Binding-site contacts:
Ligand atom C22 contacts residue HEM1 of chain 1.C at 3.6 Å.
Ligand atom C09 contacts residue VAL271 of chain 1.A at 3.5 Å (hydrophobic).
Ligand atom C02 contacts residue HEM1 of chain 1.C at 3.6 Å.
Ligand atom N22 contacts residue HEM1 of chain 1.C at 3.0 Å (h-bond).
Ligand atom C08 contacts residue HEM1 of chain 1.C at 3.4 Å.
Ligand atom C13 contacts residue HEM1 of chain 1.C at 3.1 Å.
Ligand atom N02 contacts residue TRP291 of chain 1.A at 2.7 Å (h-bond).
Ligand atom C07 contacts residue PHE288 of chain 1.A at 3.8 Å (hydrophobic).
Ligand atom C12 contacts residue GLN182 of chain 1.A at 3.4 Å.
Ligand atom C02 contacts residue PRO269 of chain 1.A at 3.9 Å (hydrophobic).
Ligand atom C12 contacts residue HEM1 of chain 1.C at 3.4 Å.
Ligand atom C12 contacts residue ARG300 of chain 1.A at 3.5 Å.
Ligand atom N11 contacts residue GLN182 of chain 1.A at 3.8 Å.
Ligand atom C03 contacts residue PRO269 of chain 1.A at 3.8 Å (hydrophobic).
Ligand atom N21 contacts residue HEM1 of chain 1.C at 2.6 Å (h-bond).
Ligand atom C23 contacts residue VAL40 of chain 1.A at 3.6 Å (hydrophobic).
Ligand atom N11 contacts residue ARG300 of chain 1.A at 3.6 Å.
Ligand atom N01 contacts residue HEM1 of chain 1.C at 3.8 Å.
Ligand atom C06 contacts residue GLU296 of chain 1.A at 3.4 Å.
Ligand atom C02 contacts residue TRP291 of chain 1.A at 3.8 Å (hydrophobic).
Ligand atom C07 contacts residue HEM1 of chain 1.C at 3.5 Å.
Ligand atom N01 contacts residue GLU296 of chain 1.A at 2.5 Å (salt-bridge).
Ligand atom C18 contacts residue HEM1 of chain 1.C at 3.4 Å.
Ligand atom C15 contacts residue HEM1 of chain 1.C at 3.2 Å.
Ligand atom C23 contacts residue LEU41 of chain 1.A at 3.6 Å (hydrophobic).
Ligand atom C03 contacts residue HEM1 of chain 1.C at 3.5 Å.
Ligand atom C05 contacts residue VAL271 of chain 1.A at 3.6 Å (hydrophobic).
Ligand atom N02 contacts residue HEM1 of chain 1.C at 3.4 Å.
Ligand atom N11 contacts residue HEM1 of chain 1.C at 3.6 Å (h-bond).
Ligand atom C26 contacts residue HEM1 of chain 1.C at 3.4 Å.
Ligand atom C27 contacts residue TRP10 of chain 1.B at 3.6 Å (hydrophobic).
Ligand atom N02 contacts residue GLU296 of chain 1.A at 2.6 Å (salt-bridge).
Ligand atom N02 contacts residue TYR292 of chain 1.A at 3.7 Å.
Ligand atom C02 contacts residue GLU296 of chain 1.A at 3.4 Å.
Ligand atom C16 contacts residue HEM1 of chain 1.C at 3.5 Å.
Ligand atom C08 contacts residue GLU296 of chain 1.A at 3.3 Å.
Ligand atom C14 contacts residue HEM1 of chain 1.C at 3.1 Å.
Ligand atom N02 contacts residue PRO269 of chain 1.A at 3.8 Å.
Ligand atom N22 contacts residue ARG118 of chain 1.A at 3.6 Å (salt-bridge).
Ligand atom C17 contacts residue HEM1 of chain 1.C at 3.4 Å.

This protein binds this small molecule.
Small molecule (SMILES): Cc1cc(N)nc(CCc2cncc(CCc3cc(C)cc(N)n3)c2)c1

Sequence of chain 1.B:
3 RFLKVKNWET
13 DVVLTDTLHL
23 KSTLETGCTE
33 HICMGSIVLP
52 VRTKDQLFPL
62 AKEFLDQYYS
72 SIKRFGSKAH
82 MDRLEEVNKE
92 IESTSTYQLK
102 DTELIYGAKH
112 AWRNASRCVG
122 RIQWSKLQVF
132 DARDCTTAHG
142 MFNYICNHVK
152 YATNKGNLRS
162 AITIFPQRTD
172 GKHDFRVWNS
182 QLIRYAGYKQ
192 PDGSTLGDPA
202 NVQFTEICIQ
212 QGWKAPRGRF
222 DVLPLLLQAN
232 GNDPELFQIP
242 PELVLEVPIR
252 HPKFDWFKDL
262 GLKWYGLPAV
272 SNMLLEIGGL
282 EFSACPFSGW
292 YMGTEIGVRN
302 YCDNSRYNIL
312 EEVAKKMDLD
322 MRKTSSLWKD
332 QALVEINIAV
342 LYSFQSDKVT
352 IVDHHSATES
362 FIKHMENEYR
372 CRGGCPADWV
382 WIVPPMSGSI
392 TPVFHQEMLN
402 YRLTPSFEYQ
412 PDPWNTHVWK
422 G

Sequence of chain 1.A:
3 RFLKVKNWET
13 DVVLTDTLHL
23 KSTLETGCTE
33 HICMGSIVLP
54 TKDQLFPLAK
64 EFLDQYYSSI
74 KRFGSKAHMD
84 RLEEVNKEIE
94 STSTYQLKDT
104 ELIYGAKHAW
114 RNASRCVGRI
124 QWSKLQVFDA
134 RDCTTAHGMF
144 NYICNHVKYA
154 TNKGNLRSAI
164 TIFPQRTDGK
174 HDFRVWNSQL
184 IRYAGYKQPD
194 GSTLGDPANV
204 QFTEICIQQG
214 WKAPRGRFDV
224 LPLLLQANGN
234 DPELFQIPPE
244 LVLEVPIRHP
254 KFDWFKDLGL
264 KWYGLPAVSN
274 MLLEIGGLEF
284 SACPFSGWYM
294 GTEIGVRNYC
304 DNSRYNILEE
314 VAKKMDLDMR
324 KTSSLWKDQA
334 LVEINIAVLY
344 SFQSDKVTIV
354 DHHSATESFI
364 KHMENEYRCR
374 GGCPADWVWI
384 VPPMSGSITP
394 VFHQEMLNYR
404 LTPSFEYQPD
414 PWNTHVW